Sequence of chain 1.A:
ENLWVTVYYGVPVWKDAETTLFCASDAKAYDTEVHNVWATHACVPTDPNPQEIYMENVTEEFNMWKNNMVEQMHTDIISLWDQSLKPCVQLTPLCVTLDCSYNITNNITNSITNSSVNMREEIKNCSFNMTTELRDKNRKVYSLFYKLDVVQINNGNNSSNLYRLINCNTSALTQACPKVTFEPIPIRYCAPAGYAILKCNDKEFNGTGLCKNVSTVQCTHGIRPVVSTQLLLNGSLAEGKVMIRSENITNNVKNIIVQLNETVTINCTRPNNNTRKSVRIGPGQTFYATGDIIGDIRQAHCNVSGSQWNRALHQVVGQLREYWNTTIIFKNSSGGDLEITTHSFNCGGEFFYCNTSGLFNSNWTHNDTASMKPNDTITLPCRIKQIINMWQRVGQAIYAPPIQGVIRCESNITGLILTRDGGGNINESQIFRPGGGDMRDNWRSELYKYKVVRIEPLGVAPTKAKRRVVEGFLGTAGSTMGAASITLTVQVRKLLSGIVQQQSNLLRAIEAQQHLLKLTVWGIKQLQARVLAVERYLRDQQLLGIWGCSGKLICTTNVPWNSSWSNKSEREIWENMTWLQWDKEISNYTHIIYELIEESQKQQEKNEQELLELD

Binding-site contacts:
Ligand atom C5 contacts residue ASP129 of chain 1.A at 4.3 Å.
Ligand atom O6 contacts residue LYS170 of chain 1.A at 3.4 Å.
Ligand atom C2 contacts residue ASN159 of chain 1.A at 2.5 Å.
Ligand atom O6 contacts residue ASP129 of chain 1.A at 4.3 Å.
Ligand atom C4 contacts residue ASN159 of chain 1.A at 4.2 Å.
Ligand atom O5 contacts residue ASN159 of chain 1.A at 2.4 Å (h-bond).
Ligand atom O6 contacts residue HIS141 of chain 1.D at 3.0 Å (h-bond).
Ligand atom C4 contacts residue SER53 of chain 1.E at 3.9 Å.
Ligand atom C5 contacts residue ASN159 of chain 1.A at 3.7 Å.
Ligand atom O6 contacts residue ASN159 of chain 1.A at 4.2 Å.
Ligand atom C6 contacts residue HIS141 of chain 1.D at 3.3 Å.
Ligand atom N2 contacts residue ASN159 of chain 1.A at 2.9 Å (h-bond).
Ligand atom C1 contacts residue PHE51 of chain 1.E at 3.8 Å (hydrophobic).
Ligand atom O6 contacts residue ILE123 of chain 1.D at 3.8 Å.
Ligand atom O6 contacts residue TYR130 of chain 1.D at 3.9 Å.
Ligand atom C7 contacts residue TYR130 of chain 1.D at 3.6 Å (hydrophobic).
Ligand atom C5 contacts residue HIS141 of chain 1.D at 3.9 Å.
Ligand atom C8 contacts residue ASN159 of chain 1.A at 4.3 Å.
Ligand atom C3 contacts residue SER53 of chain 1.E at 3.6 Å.
Ligand atom C3 contacts residue ASN159 of chain 1.A at 3.8 Å.
Ligand atom O3 contacts residue SER53 of chain 1.E at 3.1 Å (h-bond).
Ligand atom O6 contacts residue PHE51 of chain 1.E at 4.2 Å.
Ligand atom C6 contacts residue ASP71 of chain 1.E at 4.1 Å.
Ligand atom C4 contacts residue HIS141 of chain 1.D at 4.0 Å.
Ligand atom O3 contacts residue PHE51 of chain 1.E at 4.1 Å.
Ligand atom C8 contacts residue TYR130 of chain 1.D at 3.5 Å (hydrophobic).
Ligand atom C3 contacts residue PHE51 of chain 1.E at 3.8 Å (hydrophobic).
Ligand atom O4 contacts residue SER53 of chain 1.E at 2.9 Å (h-bond).
Ligand atom C1 contacts residue ASN159 of chain 1.A at 1.4 Å.
Ligand atom O7 contacts residue ASN159 of chain 1.A at 3.0 Å.
Ligand atom O2 contacts residue ASP52 of chain 1.E at 4.0 Å.
Ligand atom O4 contacts residue HIS141 of chain 1.D at 2.9 Å (h-bond).
Ligand atom C2 contacts residue PHE51 of chain 1.E at 4.2 Å (hydrophobic).
Ligand atom O5 contacts residue PHE51 of chain 1.E at 4.0 Å.
Ligand atom O4 contacts residue TYR140 of chain 1.D at 4.3 Å.
Ligand atom O7 contacts residue TYR130 of chain 1.D at 3.1 Å.
Ligand atom O3 contacts residue ASP52 of chain 1.E at 3.1 Å.
Ligand atom C7 contacts residue ASN159 of chain 1.A at 3.2 Å.
Ligand atom C6 contacts residue ASP129 of chain 1.A at 3.3 Å.
Ligand atom C8 contacts residue ASP166 of chain 1.B at 3.7 Å.

Sequence of chain 1.E:
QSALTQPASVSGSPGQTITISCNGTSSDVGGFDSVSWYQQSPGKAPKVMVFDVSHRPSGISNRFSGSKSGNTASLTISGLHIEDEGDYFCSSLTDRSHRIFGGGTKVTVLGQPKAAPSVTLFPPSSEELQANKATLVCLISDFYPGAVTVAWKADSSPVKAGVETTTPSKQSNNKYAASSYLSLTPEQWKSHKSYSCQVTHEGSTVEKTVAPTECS

Sequence of chain 1.B:
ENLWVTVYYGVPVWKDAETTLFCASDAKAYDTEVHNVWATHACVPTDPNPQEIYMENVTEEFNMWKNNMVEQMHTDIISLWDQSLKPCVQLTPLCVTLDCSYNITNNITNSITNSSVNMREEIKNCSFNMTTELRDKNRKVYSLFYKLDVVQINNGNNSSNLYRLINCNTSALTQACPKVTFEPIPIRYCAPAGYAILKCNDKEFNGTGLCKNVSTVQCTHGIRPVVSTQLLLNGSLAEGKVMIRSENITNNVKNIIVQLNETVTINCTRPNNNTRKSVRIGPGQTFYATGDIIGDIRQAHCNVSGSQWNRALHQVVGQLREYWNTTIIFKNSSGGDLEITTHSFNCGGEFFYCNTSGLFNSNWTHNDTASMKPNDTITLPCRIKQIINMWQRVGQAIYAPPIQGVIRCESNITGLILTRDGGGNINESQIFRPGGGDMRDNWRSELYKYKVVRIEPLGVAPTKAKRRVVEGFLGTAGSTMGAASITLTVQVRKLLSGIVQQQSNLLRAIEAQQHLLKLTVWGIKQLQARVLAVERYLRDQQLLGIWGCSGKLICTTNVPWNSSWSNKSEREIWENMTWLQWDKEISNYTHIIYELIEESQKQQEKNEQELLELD

This small molecule binds to this protein.
Small molecule (SMILES): CC(=O)N[C@H]1[C@H](O[C@H]2[C@H](O)[C@@H](NC(C)=O)CO[C@@H]2CO)O[C@H](CO)[C@@H](O[C@@H]2O[C@H](CO[C@H]3O[C@H](CO)[C@@H](O)[C@H](O)[C@@H]3O)[C@@H](O)[C@H](O[C@H]3O[C@H](CO)[C@@H](O)[C@H](O)[C@@H]3O)[C@@H]2O)[C@@H]1O

Sequence of chain 1.D:
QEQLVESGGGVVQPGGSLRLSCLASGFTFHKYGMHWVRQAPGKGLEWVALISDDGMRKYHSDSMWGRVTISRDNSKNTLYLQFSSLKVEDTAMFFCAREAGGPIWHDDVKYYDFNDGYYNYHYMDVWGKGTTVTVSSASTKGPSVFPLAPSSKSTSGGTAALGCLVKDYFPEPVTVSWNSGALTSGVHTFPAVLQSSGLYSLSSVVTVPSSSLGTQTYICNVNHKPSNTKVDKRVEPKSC